Binding-site contacts:
Ligand atom O5 contacts residue ARG77 of chain 1.A at 3.0 Å (salt-bridge).
Ligand atom O4S contacts residue LYS347 of chain 1.A at 2.5 Å (salt-bridge).
Ligand atom O3 contacts residue SGN2 of chain 1.B at 3.5 Å (h-bond).
Ligand atom C1 contacts residue ARG77 of chain 1.A at 3.5 Å.
Ligand atom O6B contacts residue TYR351 of chain 1.A at 3.1 Å.
Ligand atom O6A contacts residue GLN143 of chain 1.A at 3.4 Å (h-bond).
Ligand atom O5 contacts residue TYR351 of chain 1.A at 3.3 Å (h-bond).
Ligand atom C3 contacts residue HIS145 of chain 1.A at 2.9 Å.
Ligand atom C5 contacts residue SGN2 of chain 1.B at 2.8 Å.
Ligand atom O6S contacts residue TYR345 of chain 1.A at 2.6 Å (h-bond).
Ligand atom O2 contacts residue SGN2 of chain 1.B at 2.9 Å (h-bond).
Ligand atom O1S contacts residue SGN2 of chain 1.B at 2.6 Å (h-bond).
Ligand atom O2S contacts residue GLN16 of chain 1.A at 3.4 Å.
Ligand atom O6B contacts residue GLN143 of chain 1.A at 2.9 Å (h-bond).
Ligand atom O6A contacts residue LYS347 of chain 1.A at 2.9 Å (salt-bridge).
Ligand atom O2S contacts residue SGN2 of chain 1.B at 3.3 Å (h-bond).
Ligand atom C6 contacts residue TYR351 of chain 1.A at 3.4 Å (hydrophobic).
Ligand atom C4 contacts residue HIS145 of chain 1.A at 2.9 Å.
Ligand atom O5 contacts residue SGN2 of chain 1.B at 3.3 Å (h-bond).
Ligand atom C4 contacts residue GLY219 of chain 1.A at 3.5 Å.
Ligand atom O6B contacts residue SGN2 of chain 1.B at 3.4 Å (h-bond).
Ligand atom O6A contacts residue ARG77 of chain 1.A at 2.8 Å (salt-bridge).
Ligand atom O1S contacts residue GLN217 of chain 1.A at 2.9 Å (h-bond).
Ligand atom O3 contacts residue HIS145 of chain 1.A at 3.4 Å (h-bond).
Ligand atom C4 contacts residue SGN2 of chain 1.B at 2.7 Å.
Ligand atom O3 contacts residue GLY219 of chain 1.A at 2.6 Å (h-bond).
Ligand atom O4S contacts residue VAL33 of chain 1.A at 3.3 Å.
Ligand atom O5 contacts residue GLN16 of chain 1.A at 3.1 Å (h-bond).
Ligand atom O6B contacts residue HIS145 of chain 1.A at 3.5 Å.
Ligand atom C6 contacts residue HIS145 of chain 1.A at 3.2 Å.
Ligand atom O6S contacts residue LYS347 of chain 1.A at 3.5 Å.
Ligand atom S contacts residue SGN2 of chain 1.B at 3.1 Å (h-bond).
Ligand atom O3 contacts residue GLN217 of chain 1.A at 3.3 Å (h-bond).
Ligand atom C6 contacts residue SGN2 of chain 1.B at 3.5 Å.
Ligand atom O3 contacts residue GLY218 of chain 1.A at 3.0 Å.
Ligand atom S2 contacts residue LYS347 of chain 1.A at 3.4 Å (salt-bridge).
Ligand atom C5 contacts residue HIS145 of chain 1.A at 3.3 Å.
Ligand atom O6 contacts residue TYR345 of chain 1.A at 3.4 Å (h-bond).
Ligand atom O2S contacts residue LYS75 of chain 1.A at 3.3 Å (salt-bridge).
Ligand atom O6 contacts residue GLN16 of chain 1.A at 3.2 Å (h-bond).

Sequence of chain 1.A:
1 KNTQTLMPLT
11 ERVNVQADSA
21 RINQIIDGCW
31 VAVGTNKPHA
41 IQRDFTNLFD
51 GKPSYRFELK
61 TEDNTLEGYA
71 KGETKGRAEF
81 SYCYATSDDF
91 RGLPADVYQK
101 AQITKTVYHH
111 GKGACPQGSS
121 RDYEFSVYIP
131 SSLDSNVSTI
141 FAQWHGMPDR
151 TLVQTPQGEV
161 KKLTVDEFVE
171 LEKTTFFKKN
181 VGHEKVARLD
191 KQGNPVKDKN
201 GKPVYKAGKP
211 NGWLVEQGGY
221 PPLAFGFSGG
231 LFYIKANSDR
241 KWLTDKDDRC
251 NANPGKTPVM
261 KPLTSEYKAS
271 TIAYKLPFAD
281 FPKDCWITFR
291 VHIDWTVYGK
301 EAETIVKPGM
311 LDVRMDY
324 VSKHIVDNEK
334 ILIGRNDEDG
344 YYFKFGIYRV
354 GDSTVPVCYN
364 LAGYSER

A small-molecule ligand and the protein it binds are described below.
Small molecule (SMILES): O=C(O)C1=C[C@@H](O)[C@@H](OS(=O)(=O)O)[C@H](O[C@H]2[C@H](O)[C@@H](NS(=O)(=O)O)[C@@H](O)O[C@@H]2COS(=O)(=O)O)O1